A protein and the small-molecule ligand that binds it are described below.
Small molecule (SMILES): C=C(O[C@H]1[C@H](O)[C@@H](CO)O[C@H](O[P](=O)(O)O[P](=O)(O)OC[C@H]2O[C@@H](n3ccc(=O)[nH]c3=O)[C@H](O)[C@@H]2O)[C@@H]1NC(C)=O)C(=O)O

Sequence of chain 4.A:
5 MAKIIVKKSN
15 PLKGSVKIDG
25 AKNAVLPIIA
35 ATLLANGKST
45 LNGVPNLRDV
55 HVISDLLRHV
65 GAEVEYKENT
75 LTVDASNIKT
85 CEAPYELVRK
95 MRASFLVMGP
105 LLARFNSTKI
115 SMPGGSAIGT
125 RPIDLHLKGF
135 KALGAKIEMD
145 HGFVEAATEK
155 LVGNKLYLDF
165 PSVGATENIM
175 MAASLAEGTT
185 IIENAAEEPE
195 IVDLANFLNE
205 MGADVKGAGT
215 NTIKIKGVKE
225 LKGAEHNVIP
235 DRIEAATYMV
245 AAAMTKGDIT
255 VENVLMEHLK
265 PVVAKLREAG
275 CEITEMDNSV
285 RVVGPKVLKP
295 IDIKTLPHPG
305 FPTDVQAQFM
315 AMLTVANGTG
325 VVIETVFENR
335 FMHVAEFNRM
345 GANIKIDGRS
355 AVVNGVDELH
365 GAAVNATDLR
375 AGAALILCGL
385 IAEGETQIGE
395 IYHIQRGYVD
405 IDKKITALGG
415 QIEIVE

Binding-site contacts:
Ligand atom O1B contacts residue EDO1 of chain 4.C at 3.5 Å (h-bond).
Ligand atom C5U contacts residue SER166 of chain 4.A at 3.3 Å.
Ligand atom O4D contacts residue PHE164 of chain 4.A at 3.6 Å.
Ligand atom O2B contacts residue ARG125 of chain 4.A at 2.8 Å (salt-bridge).
Ligand atom O3 contacts residue ASP308 of chain 4.A at 3.3 Å (salt-bridge).
Ligand atom C4 contacts residue ASP308 of chain 4.A at 3.1 Å.
Ligand atom O4 contacts residue ASP308 of chain 4.A at 2.5 Å (salt-bridge).
Ligand atom O4 contacts residue PHE331 of chain 4.A at 3.3 Å.
Ligand atom O4 contacts residue ARG334 of chain 4.A at 3.4 Å (salt-bridge).
Ligand atom O2B contacts residue EDO1 of chain 4.C at 2.9 Å (h-bond).
Ligand atom C5D contacts residue VAL330 of chain 4.A at 3.5 Å (hydrophobic).
Ligand atom O2E contacts residue ARG125 of chain 4.A at 3.4 Å (salt-bridge).
Ligand atom O1 contacts residue ARG125 of chain 4.A at 3.5 Å (salt-bridge).
Ligand atom O7 contacts residue ASN27 of chain 4.A at 3.1 Å.
Ligand atom O1B contacts residue GLY168 of chain 4.A at 2.7 Å (h-bond).
Ligand atom C8 contacts residue ASN27 of chain 4.A at 3.3 Å.
Ligand atom O4U contacts residue HIS130 of chain 4.A at 3.6 Å.
Ligand atom N3U contacts residue PRO126 of chain 4.A at 3.3 Å (h-bond).
Ligand atom O1E contacts residue ARG400 of chain 4.A at 3.1 Å (salt-bridge).
Ligand atom O4U contacts residue ASP128 of chain 4.A at 3.2 Å (salt-bridge).
Ligand atom O4U contacts residue PRO126 of chain 4.A at 3.3 Å (h-bond).
Ligand atom C4D contacts residue VAL330 of chain 4.A at 3.5 Å (hydrophobic).
Ligand atom O1E contacts residue LYS26 of chain 4.A at 3.4 Å (salt-bridge).
Ligand atom O4U contacts residue ILE127 of chain 4.A at 3.1 Å.
Ligand atom O1A contacts residue SER166 of chain 4.A at 2.6 Å (h-bond).
Ligand atom C3D contacts residue VAL330 of chain 4.A at 3.2 Å (hydrophobic).
Ligand atom O2D contacts residue PRO126 of chain 4.A at 3.4 Å.
Ligand atom N3U contacts residue ASP128 of chain 4.A at 2.8 Å (salt-bridge).
Ligand atom C2 contacts residue ASN27 of chain 4.A at 3.5 Å.
Ligand atom O1B contacts residue VAL167 of chain 4.A at 3.5 Å.
Ligand atom O2A contacts residue VAL167 of chain 4.A at 3.0 Å (h-bond).
Ligand atom O2D contacts residue ARG125 of chain 4.A at 3.4 Å.
Ligand atom C7 contacts residue ASN27 of chain 4.A at 3.3 Å.
Ligand atom O3D contacts residue VAL330 of chain 4.A at 2.6 Å (h-bond).
Ligand atom O3 contacts residue ASN27 of chain 4.A at 3.5 Å (h-bond).
Ligand atom C3E contacts residue ILE122 of chain 4.A at 3.6 Å (hydrophobic).
Ligand atom C6U contacts residue SER166 of chain 4.A at 3.5 Å.
Ligand atom O4U contacts residue LEU129 of chain 4.A at 2.7 Å (h-bond).
Ligand atom C4U contacts residue PRO126 of chain 4.A at 3.0 Å (hydrophobic).
Ligand atom C5U contacts residue PRO126 of chain 4.A at 3.3 Å (hydrophobic).